Sequence of chain 1.A:
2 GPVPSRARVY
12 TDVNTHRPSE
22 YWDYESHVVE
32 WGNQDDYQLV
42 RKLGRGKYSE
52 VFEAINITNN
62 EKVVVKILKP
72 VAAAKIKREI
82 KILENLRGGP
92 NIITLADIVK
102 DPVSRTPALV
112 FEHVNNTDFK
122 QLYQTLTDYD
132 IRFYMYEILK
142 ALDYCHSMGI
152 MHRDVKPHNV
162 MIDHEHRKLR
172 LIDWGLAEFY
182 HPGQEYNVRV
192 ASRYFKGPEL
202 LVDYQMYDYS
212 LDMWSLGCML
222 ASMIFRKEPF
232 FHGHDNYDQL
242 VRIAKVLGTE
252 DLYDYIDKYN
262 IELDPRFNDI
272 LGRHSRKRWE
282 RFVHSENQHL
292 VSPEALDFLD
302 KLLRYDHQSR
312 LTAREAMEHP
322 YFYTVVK

The small molecule below binds the protein below.
Small molecule (SMILES): NCc1ccc(-c2cccc(F)c2)c(Cl)c1

Binding-site contacts:
Ligand atom C1 contacts residue SER105 of chain 1.A at 3.9 Å.
Ligand atom C12 contacts residue LYS70 of chain 1.A at 3.9 Å.
Ligand atom N contacts residue ASP102 of chain 1.A at 2.8 Å (salt-bridge).
Ligand atom F contacts residue PRO71 of chain 1.A at 4.4 Å.
Ligand atom C2 contacts residue SER105 of chain 1.A at 3.8 Å.
Ligand atom C8 contacts residue PRO71 of chain 1.A at 3.9 Å (hydrophobic).
Ligand atom C2 contacts residue VAL104 of chain 1.A at 4.0 Å (hydrophobic).
Ligand atom C11 contacts residue LYS70 of chain 1.A at 4.1 Å.
Ligand atom C6 contacts residue GLU51 of chain 1.A at 3.2 Å.
Ligand atom CL contacts residue ILE68 of chain 1.A at 3.5 Å.
Ligand atom C4 contacts residue SER105 of chain 1.A at 3.6 Å.
Ligand atom C6 contacts residue ILE68 of chain 1.A at 3.8 Å (hydrophobic).
Ligand atom C contacts residue ASP102 of chain 1.A at 4.2 Å.
Ligand atom N contacts residue VAL104 of chain 1.A at 3.8 Å.
Ligand atom C6 contacts residue SER105 of chain 1.A at 3.9 Å.
Ligand atom C contacts residue GLU51 of chain 1.A at 3.8 Å.
Ligand atom C9 contacts residue PRO71 of chain 1.A at 3.3 Å (hydrophobic).
Ligand atom C8 contacts residue SER105 of chain 1.A at 4.1 Å.
Ligand atom C7 contacts residue SER105 of chain 1.A at 4.3 Å.
Ligand atom CL contacts residue LYS70 of chain 1.A at 3.6 Å.
Ligand atom C3 contacts residue SER105 of chain 1.A at 3.7 Å.
Ligand atom C11 contacts residue PRO71 of chain 1.A at 3.8 Å (hydrophobic).
Ligand atom F contacts residue LYS70 of chain 1.A at 3.6 Å.
Ligand atom C12 contacts residue PRO71 of chain 1.A at 4.4 Å (hydrophobic).
Ligand atom N contacts residue SER105 of chain 1.A at 3.9 Å.
Ligand atom C contacts residue ILE68 of chain 1.A at 3.9 Å (hydrophobic).
Ligand atom CL contacts residue LEU69 of chain 1.A at 4.0 Å.
Ligand atom C5 contacts residue ILE68 of chain 1.A at 4.0 Å (hydrophobic).
Ligand atom C1 contacts residue GLU51 of chain 1.A at 3.6 Å.
Ligand atom C5 contacts residue SER105 of chain 1.A at 3.7 Å.
Ligand atom N contacts residue ILE68 of chain 1.A at 3.4 Å.
Ligand atom C5 contacts residue GLU51 of chain 1.A at 4.0 Å.
Ligand atom C contacts residue VAL104 of chain 1.A at 4.5 Å (hydrophobic).
Ligand atom C10 contacts residue PRO71 of chain 1.A at 3.2 Å (hydrophobic).
Ligand atom C7 contacts residue PRO71 of chain 1.A at 4.5 Å (hydrophobic).
Ligand atom CL contacts residue GLU51 of chain 1.A at 4.1 Å.